Binding-site contacts:
Ligand atom O7 contacts residue ASN57 of chain 4.A at 4.4 Å.
Ligand atom C1 contacts residue ASN57 of chain 4.A at 1.5 Å.
Ligand atom C1 contacts residue ARG14 of chain 4.A at 3.6 Å.
Ligand atom C3 contacts residue ASN57 of chain 4.A at 3.8 Å.
Ligand atom C7 contacts residue ASN57 of chain 4.A at 3.5 Å.
Ligand atom C5 contacts residue ASN57 of chain 4.A at 3.8 Å.
Ligand atom C5 contacts residue ARG14 of chain 4.A at 3.6 Å.
Ligand atom O5 contacts residue ARG14 of chain 4.A at 3.4 Å (salt-bridge).
Ligand atom C6 contacts residue ARG14 of chain 4.A at 4.1 Å.
Ligand atom C2 contacts residue ASN57 of chain 4.A at 2.4 Å.
Ligand atom C8 contacts residue ASN57 of chain 4.A at 3.9 Å.
Ligand atom C4 contacts residue ASN57 of chain 4.A at 4.3 Å.
Ligand atom O5 contacts residue ASN57 of chain 4.A at 2.5 Å (h-bond).
Ligand atom N2 contacts residue ASN57 of chain 4.A at 2.8 Å (h-bond).

A small-molecule ligand and the protein it binds are described below.
Small molecule (SMILES): CC(=O)N[C@H]1[C@H](O[C@H]2[C@H](O)[C@@H](NC(C)=O)CO[C@@H]2CO[C@@H]2O[C@@H](C)[C@@H](O)[C@@H](O)[C@@H]2O)O[C@H](CO)[C@@H](O[C@H]2O[C@H](CO)[C@@H](O)[C@H](O[C@H]3O[C@H](CO)[C@@H](O)[C@H](O)[C@@H]3O)[C@@H]2O)[C@@H]1O

Sequence of chain 4.A:
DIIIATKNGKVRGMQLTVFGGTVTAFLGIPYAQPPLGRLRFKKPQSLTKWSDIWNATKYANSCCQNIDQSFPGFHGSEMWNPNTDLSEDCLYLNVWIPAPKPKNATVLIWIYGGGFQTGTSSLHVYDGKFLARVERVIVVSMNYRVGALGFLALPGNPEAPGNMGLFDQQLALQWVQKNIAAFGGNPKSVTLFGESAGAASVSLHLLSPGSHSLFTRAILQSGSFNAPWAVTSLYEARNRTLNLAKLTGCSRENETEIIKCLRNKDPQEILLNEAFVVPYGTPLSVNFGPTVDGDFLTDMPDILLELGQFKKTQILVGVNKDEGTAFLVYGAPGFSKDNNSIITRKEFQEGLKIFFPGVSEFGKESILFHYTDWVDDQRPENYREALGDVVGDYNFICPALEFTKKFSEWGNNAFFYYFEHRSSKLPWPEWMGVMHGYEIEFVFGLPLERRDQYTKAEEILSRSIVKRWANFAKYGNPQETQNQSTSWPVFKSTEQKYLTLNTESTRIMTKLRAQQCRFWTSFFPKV